This small molecule binds to this protein.
Small molecule (SMILES): CC(C)CCC[C@@H](C)[C@H]1CC[C@H]2[C@@H]3CC=C4C[C@@H](O)CC[C@]4(C)[C@H]3CC[C@]12C

Sequence of chain 1.A:
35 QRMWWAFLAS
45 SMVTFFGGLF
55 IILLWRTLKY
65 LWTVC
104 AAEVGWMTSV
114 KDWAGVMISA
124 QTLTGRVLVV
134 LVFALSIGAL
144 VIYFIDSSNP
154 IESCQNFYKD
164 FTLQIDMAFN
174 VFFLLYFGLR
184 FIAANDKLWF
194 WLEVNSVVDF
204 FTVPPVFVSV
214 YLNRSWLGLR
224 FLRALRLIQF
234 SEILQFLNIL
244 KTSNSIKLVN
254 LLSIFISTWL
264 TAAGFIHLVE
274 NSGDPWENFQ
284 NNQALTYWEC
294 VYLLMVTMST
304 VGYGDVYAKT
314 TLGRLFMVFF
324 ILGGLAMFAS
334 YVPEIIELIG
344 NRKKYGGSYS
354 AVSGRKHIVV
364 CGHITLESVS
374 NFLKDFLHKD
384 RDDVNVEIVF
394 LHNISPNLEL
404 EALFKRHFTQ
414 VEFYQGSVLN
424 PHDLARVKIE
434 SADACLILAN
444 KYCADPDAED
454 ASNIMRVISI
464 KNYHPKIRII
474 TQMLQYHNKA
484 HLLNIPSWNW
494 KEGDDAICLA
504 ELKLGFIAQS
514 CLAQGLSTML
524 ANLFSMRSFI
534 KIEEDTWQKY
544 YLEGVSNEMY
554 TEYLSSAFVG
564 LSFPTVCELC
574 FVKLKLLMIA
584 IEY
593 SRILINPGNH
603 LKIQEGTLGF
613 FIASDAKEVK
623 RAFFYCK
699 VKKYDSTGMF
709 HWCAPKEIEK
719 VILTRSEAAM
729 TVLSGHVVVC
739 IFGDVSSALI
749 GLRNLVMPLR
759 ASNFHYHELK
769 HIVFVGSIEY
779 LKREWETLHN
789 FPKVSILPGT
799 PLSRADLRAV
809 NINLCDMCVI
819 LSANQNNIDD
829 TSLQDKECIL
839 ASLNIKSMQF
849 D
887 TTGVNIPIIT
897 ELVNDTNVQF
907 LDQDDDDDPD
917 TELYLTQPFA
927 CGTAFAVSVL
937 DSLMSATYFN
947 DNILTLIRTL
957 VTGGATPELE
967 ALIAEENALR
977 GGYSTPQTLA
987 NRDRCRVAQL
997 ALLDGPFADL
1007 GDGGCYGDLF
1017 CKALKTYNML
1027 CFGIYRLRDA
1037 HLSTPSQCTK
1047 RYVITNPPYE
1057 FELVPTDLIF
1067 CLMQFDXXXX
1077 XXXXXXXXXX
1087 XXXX

Binding-site contacts:
Ligand atom C6 contacts residue TRP39 of chain 1.A at 3.6 Å (hydrophobic).
Ligand atom C18 contacts residue VAL211 of chain 1.A at 3.9 Å (hydrophobic).
Ligand atom C22 contacts residue SER44 of chain 1.A at 4.0 Å.
Ligand atom C19 contacts residue VAL211 of chain 1.A at 4.5 Å (hydrophobic).
Ligand atom C23 contacts residue THR48 of chain 1.A at 4.4 Å.
Ligand atom C7 contacts residue TRP39 of chain 1.A at 4.1 Å (hydrophobic).
Ligand atom C16 contacts residue VAL47 of chain 1.A at 3.7 Å (hydrophobic).
Ligand atom C24 contacts residue SER44 of chain 1.A at 3.7 Å.
Ligand atom C22 contacts residue VAL47 of chain 1.A at 3.7 Å (hydrophobic).
Ligand atom C7 contacts residue ALA40 of chain 1.A at 4.1 Å (hydrophobic).
Ligand atom C10 contacts residue TYR214 of chain 1.A at 4.4 Å (hydrophobic).
Ligand atom C15 contacts residue ALA40 of chain 1.A at 4.4 Å (hydrophobic).
Ligand atom C2 contacts residue TYR214 of chain 1.A at 3.7 Å (hydrophobic).
Ligand atom C19 contacts residue LEU215 of chain 1.A at 4.0 Å (hydrophobic).
Ligand atom C6 contacts residue ALA40 of chain 1.A at 4.0 Å (hydrophobic).
Ligand atom C18 contacts residue SER44 of chain 1.A at 3.8 Å.
Ligand atom C27 contacts residue PRO207 of chain 1.A at 4.2 Å (hydrophobic).
Ligand atom C26 contacts residue PHE210 of chain 1.A at 4.2 Å (hydrophobic).
Ligand atom C1 contacts residue TYR214 of chain 1.A at 3.8 Å (hydrophobic).
Ligand atom C16 contacts residue ALA43 of chain 1.A at 4.4 Å (hydrophobic).
Ligand atom C16 contacts residue SER44 of chain 1.A at 3.8 Å.
Ligand atom C24 contacts residue PRO207 of chain 1.A at 4.5 Å (hydrophobic).
Ligand atom C23 contacts residue SER44 of chain 1.A at 3.9 Å.
Ligand atom C15 contacts residue SER44 of chain 1.A at 4.1 Å.
Ligand atom C19 contacts residue TYR214 of chain 1.A at 3.7 Å (hydrophobic).